Sequence of chain 1.V:
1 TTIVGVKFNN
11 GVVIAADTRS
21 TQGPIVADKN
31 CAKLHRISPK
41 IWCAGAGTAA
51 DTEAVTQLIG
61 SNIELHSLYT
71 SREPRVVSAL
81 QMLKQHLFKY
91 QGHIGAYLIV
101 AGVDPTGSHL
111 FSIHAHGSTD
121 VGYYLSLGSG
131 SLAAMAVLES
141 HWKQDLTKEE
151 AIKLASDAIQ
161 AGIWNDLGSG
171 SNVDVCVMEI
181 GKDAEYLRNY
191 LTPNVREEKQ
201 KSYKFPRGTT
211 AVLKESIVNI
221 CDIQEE

A protein and the small-molecule ligand that binds it are described below.
Small molecule (SMILES): CC(C)C[C@H](NC(=O)[C@H](Cc1ccccc1)NC(=O)c1cnccn1)B(O)O

Binding-site contacts:
Ligand atom O19 contacts residue THR21 of chain 1.BA at 3.0 Å (h-bond).
Ligand atom C6 contacts residue SER118 of chain 1.V at 3.3 Å.
Ligand atom N9 contacts residue THR21 of chain 1.BA at 3.2 Å (h-bond).
Ligand atom B26 contacts residue THR1 of chain 1.BA at 1.4 Å.
Ligand atom N4 contacts residue THR22 of chain 1.BA at 2.7 Å (h-bond).
Ligand atom C21 contacts residue THR1 of chain 1.BA at 2.4 Å.
Ligand atom C10 contacts residue THR21 of chain 1.BA at 3.8 Å.
Ligand atom C21 contacts residue LYS33 of chain 1.BA at 3.8 Å.
Ligand atom B26 contacts residue LYS33 of chain 1.BA at 3.8 Å.
Ligand atom C5 contacts residue THR22 of chain 1.BA at 3.8 Å.
Ligand atom C22 contacts residue LYS33 of chain 1.BA at 3.9 Å.
Ligand atom C3 contacts residue THR20 of chain 1.BA at 3.8 Å.
Ligand atom C25 contacts residue THR20 of chain 1.BA at 3.5 Å.
Ligand atom O28 contacts residue SER168 of chain 1.BA at 3.8 Å.
Ligand atom C23 contacts residue GLY47 of chain 1.BA at 3.5 Å.
Ligand atom N20 contacts residue GLY47 of chain 1.BA at 2.8 Å (h-bond).
Ligand atom N1 contacts residue SER118 of chain 1.V at 3.8 Å.
Ligand atom O28 contacts residue THR1 of chain 1.BA at 2.3 Å (h-bond).
Ligand atom C14 contacts residue GLY47 of chain 1.BA at 3.8 Å.
Ligand atom C3 contacts residue THR21 of chain 1.BA at 3.2 Å.
Ligand atom O8 contacts residue ALA49 of chain 1.BA at 3.2 Å (h-bond).
Ligand atom O8 contacts residue SER48 of chain 1.BA at 3.9 Å.
Ligand atom C11 contacts residue THR21 of chain 1.BA at 3.4 Å.
Ligand atom C3 contacts residue THR22 of chain 1.BA at 3.4 Å.
Ligand atom C22 contacts residue GLY47 of chain 1.BA at 3.6 Å.
Ligand atom C13 contacts residue GLY47 of chain 1.BA at 3.5 Å.
Ligand atom C18 contacts residue GLY47 of chain 1.BA at 3.6 Å.
Ligand atom O27 contacts residue THR1 of chain 1.BA at 2.4 Å (h-bond).
Ligand atom C5 contacts residue HIS114 of chain 1.V at 3.7 Å.
Ligand atom C24 contacts residue ARG45 of chain 1.BA at 3.5 Å.
Ligand atom O27 contacts residue GLY47 of chain 1.BA at 3.3 Å (h-bond).
Ligand atom C22 contacts residue THR1 of chain 1.BA at 2.8 Å.
Ligand atom C21 contacts residue GLY47 of chain 1.BA at 3.8 Å.
Ligand atom N9 contacts residue THR20 of chain 1.BA at 3.8 Å.
Ligand atom O19 contacts residue THR20 of chain 1.BA at 3.3 Å.
Ligand atom C2 contacts residue THR20 of chain 1.BA at 3.8 Å.
Ligand atom N1 contacts residue ALA49 of chain 1.BA at 3.8 Å.
Ligand atom N20 contacts residue THR1 of chain 1.BA at 3.7 Å.
Ligand atom C24 contacts residue THR52 of chain 1.BA at 3.8 Å.
Ligand atom C10 contacts residue GLY47 of chain 1.BA at 3.5 Å.

Sequence of chain 1.BA:
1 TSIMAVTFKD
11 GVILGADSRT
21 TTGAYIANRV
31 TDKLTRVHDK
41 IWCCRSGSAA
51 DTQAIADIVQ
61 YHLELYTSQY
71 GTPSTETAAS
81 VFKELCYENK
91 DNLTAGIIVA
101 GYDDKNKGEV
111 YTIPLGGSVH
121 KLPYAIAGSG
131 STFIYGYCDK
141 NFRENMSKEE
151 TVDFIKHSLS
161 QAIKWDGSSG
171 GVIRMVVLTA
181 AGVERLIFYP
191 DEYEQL